Sequence of chain 1.A:
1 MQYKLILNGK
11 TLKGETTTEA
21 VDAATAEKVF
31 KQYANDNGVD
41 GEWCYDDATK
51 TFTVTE

Binding-site contacts:
Ligand atom C4 contacts residue CYS44 of chain 1.A at 3.0 Å (hydrophobic).
Ligand atom S1 contacts residue CYS44 of chain 1.A at 2.0 Å (h-bond).
Ligand atom C3 contacts residue CYS44 of chain 1.A at 3.8 Å (hydrophobic).
Ligand atom C6 contacts residue CYS44 of chain 1.A at 4.5 Å (hydrophobic).
Ligand atom S1 contacts residue TRP43 of chain 1.A at 4.5 Å.
Ligand atom C2 contacts residue CYS44 of chain 1.A at 4.3 Å (hydrophobic).

The small molecule below binds the protein below.
Small molecule (SMILES): CC1(C)C=C(CSS(C)(=O)=O)C(C)(C)N1[O]